Binding-site contacts:
Ligand atom O7 contacts residue ARG438 of chain 1.C at 4.5 Å.
Ligand atom C7 contacts residue HIS332 of chain 1.C at 4.5 Å.
Ligand atom C7 contacts residue ARG438 of chain 1.C at 4.5 Å.
Ligand atom C8 contacts residue ASN334 of chain 1.C at 4.3 Å.
Ligand atom O6 contacts residue ASN334 of chain 1.C at 3.9 Å.
Ligand atom C7 contacts residue ASN334 of chain 1.C at 3.1 Å.
Ligand atom O5 contacts residue VAL409 of chain 1.C at 3.3 Å.
Ligand atom C5 contacts residue VAL409 of chain 1.C at 3.9 Å (hydrophobic).
Ligand atom C5 contacts residue ASN334 of chain 1.C at 3.7 Å.
Ligand atom N2 contacts residue ASN334 of chain 1.C at 2.8 Å (h-bond).
Ligand atom C2 contacts residue ASN334 of chain 1.C at 2.5 Å.
Ligand atom C2 contacts residue HIS332 of chain 1.C at 4.4 Å.
Ligand atom C1 contacts residue VAL409 of chain 1.C at 4.0 Å (hydrophobic).
Ligand atom C8 contacts residue THR300 of chain 1.C at 4.2 Å.
Ligand atom C3 contacts residue ASN334 of chain 1.C at 3.8 Å.
Ligand atom O6 contacts residue THR407 of chain 1.C at 3.4 Å.
Ligand atom O6 contacts residue VAL409 of chain 1.C at 3.6 Å.
Ligand atom C4 contacts residue ASN334 of chain 1.C at 4.3 Å.
Ligand atom O7 contacts residue ASN334 of chain 1.C at 3.1 Å (h-bond).
Ligand atom C6 contacts residue VAL409 of chain 1.C at 3.8 Å (hydrophobic).
Ligand atom O5 contacts residue ASN334 of chain 1.C at 2.4 Å (h-bond).
Ligand atom C8 contacts residue ARG438 of chain 1.C at 3.5 Å.
Ligand atom C1 contacts residue ASN334 of chain 1.C at 1.4 Å.
Ligand atom O5 contacts residue THR407 of chain 1.C at 4.3 Å.
Ligand atom C1 contacts residue HIS332 of chain 1.C at 3.7 Å.
Ligand atom N2 contacts residue HIS332 of chain 1.C at 4.0 Å.

Sequence of chain 1.C:
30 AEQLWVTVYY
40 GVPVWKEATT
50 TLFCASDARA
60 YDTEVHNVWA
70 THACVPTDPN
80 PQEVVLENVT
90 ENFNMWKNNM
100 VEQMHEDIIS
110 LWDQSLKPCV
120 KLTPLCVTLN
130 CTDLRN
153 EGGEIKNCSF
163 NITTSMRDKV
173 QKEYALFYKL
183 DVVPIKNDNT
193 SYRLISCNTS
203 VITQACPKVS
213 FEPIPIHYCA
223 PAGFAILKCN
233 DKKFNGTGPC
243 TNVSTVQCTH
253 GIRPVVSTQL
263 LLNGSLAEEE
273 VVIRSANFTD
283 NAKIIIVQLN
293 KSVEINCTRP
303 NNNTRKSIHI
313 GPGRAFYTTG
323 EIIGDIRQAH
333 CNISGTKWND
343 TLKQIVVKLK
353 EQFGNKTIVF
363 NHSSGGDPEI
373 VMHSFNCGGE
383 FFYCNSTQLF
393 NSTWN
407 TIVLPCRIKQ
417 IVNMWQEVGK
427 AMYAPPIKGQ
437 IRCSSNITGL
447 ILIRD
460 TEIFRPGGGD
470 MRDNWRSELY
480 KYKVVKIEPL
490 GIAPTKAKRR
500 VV

A protein and the small-molecule ligand that binds it are described below.
Small molecule (SMILES): CC(=O)N[C@@H]1[C@@H](O)[C@H](O)[C@@H](CO)O[C@H]1O